A protein and the small-molecule ligand that binds it are described below.
Small molecule (SMILES): Nc1ncnc2c1ncn2[C@@H]1O[C@H](CO[P](=O)(O)O[P](=O)(O)NP(=O)(O)O)[C@@H](O)[C@H]1O

Sequence of chain 1.B:
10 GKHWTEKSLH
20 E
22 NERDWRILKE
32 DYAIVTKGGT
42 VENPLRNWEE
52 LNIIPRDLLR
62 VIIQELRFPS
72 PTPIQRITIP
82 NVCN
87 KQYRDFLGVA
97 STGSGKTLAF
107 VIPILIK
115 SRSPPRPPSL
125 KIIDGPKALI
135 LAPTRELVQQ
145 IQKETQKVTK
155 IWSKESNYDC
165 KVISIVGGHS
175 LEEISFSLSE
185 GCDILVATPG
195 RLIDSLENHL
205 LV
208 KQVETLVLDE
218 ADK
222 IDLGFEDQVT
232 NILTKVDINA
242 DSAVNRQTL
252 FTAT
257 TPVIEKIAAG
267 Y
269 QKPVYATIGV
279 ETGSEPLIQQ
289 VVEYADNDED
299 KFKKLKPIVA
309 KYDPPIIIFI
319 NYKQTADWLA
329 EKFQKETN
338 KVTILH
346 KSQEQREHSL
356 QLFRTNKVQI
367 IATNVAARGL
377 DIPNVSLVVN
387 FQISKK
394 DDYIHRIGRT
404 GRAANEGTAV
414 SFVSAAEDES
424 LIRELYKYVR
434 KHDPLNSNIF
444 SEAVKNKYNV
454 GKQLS

Binding-site contacts:
Ligand atom O2A contacts residue GLY99 of chain 1.B at 3.3 Å.
Ligand atom N3 contacts residue PHE69 of chain 1.B at 3.4 Å.
Ligand atom N7 contacts residue PHE69 of chain 1.B at 3.8 Å.
Ligand atom C5 contacts residue THR73 of chain 1.B at 3.8 Å.
Ligand atom O1B contacts residue GLN144 of chain 1.B at 3.5 Å (h-bond).
Ligand atom C5 contacts residue PHE69 of chain 1.B at 3.5 Å (hydrophobic).
Ligand atom C4 contacts residue PHE69 of chain 1.B at 3.5 Å (hydrophobic).
Ligand atom O1A contacts residue MG1 of chain 1.M at 2.3 Å.
Ligand atom N6 contacts residue GLN76 of chain 1.B at 2.9 Å (h-bond).
Ligand atom O2' contacts residue PHE69 of chain 1.B at 3.5 Å.
Ligand atom N6 contacts residue SER71 of chain 1.B at 2.8 Å (h-bond).
Ligand atom O2A contacts residue SER100 of chain 1.B at 3.3 Å (h-bond).
Ligand atom C6 contacts residue PHE69 of chain 1.B at 3.6 Å (hydrophobic).
Ligand atom C6 contacts residue THR73 of chain 1.B at 3.7 Å.
Ligand atom O3' contacts residue LYS151 of chain 1.B at 3.3 Å (salt-bridge).
Ligand atom O2' contacts residue GLU148 of chain 1.B at 2.6 Å (salt-bridge).
Ligand atom C2' contacts residue GLU148 of chain 1.B at 3.3 Å.
Ligand atom O2G contacts residue MG1 of chain 1.M at 3.7 Å.
Ligand atom O2B contacts residue GLN144 of chain 1.B at 3.7 Å.
Ligand atom PB contacts residue MG1 of chain 1.M at 3.6 Å.
Ligand atom C8 contacts residue PHE69 of chain 1.B at 3.6 Å (hydrophobic).
Ligand atom O2' contacts residue LYS151 of chain 1.B at 2.6 Å (salt-bridge).
Ligand atom O1A contacts residue GLY99 of chain 1.B at 3.6 Å.
Ligand atom C2 contacts residue PHE69 of chain 1.B at 3.4 Å (hydrophobic).
Ligand atom O2A contacts residue GLY101 of chain 1.B at 2.9 Å (h-bond).
Ligand atom C1' contacts residue PHE69 of chain 1.B at 3.5 Å (hydrophobic).
Ligand atom N6 contacts residue TRP49 of chain 1.B at 3.7 Å.
Ligand atom N6 contacts residue PRO72 of chain 1.B at 3.6 Å.
Ligand atom N1 contacts residue SER71 of chain 1.B at 3.4 Å (h-bond).
Ligand atom O1B contacts residue MG1 of chain 1.M at 2.2 Å.
Ligand atom C6 contacts residue SER71 of chain 1.B at 3.5 Å.
Ligand atom N9 contacts residue PHE69 of chain 1.B at 3.4 Å.
Ligand atom N1 contacts residue PHE69 of chain 1.B at 3.6 Å.
Ligand atom N6 contacts residue THR73 of chain 1.B at 3.6 Å (h-bond).
Ligand atom N3B contacts residue GLU148 of chain 1.B at 3.0 Å (salt-bridge).
Ligand atom PA contacts residue SER100 of chain 1.B at 3.9 Å.
Ligand atom O3A contacts residue MG1 of chain 1.M at 3.9 Å.
Ligand atom N7 contacts residue GLN76 of chain 1.B at 3.0 Å (h-bond).
Ligand atom C2' contacts residue LYS151 of chain 1.B at 3.8 Å.
Ligand atom PA contacts residue MG1 of chain 1.M at 3.6 Å.